A small-molecule ligand and the protein it binds are described below.
Small molecule (SMILES): CC(=O)N[C@@H]1[C@@H](O)[C@H](O)[C@@H](CO)O[C@H]1O

Sequence of chain 14.E:
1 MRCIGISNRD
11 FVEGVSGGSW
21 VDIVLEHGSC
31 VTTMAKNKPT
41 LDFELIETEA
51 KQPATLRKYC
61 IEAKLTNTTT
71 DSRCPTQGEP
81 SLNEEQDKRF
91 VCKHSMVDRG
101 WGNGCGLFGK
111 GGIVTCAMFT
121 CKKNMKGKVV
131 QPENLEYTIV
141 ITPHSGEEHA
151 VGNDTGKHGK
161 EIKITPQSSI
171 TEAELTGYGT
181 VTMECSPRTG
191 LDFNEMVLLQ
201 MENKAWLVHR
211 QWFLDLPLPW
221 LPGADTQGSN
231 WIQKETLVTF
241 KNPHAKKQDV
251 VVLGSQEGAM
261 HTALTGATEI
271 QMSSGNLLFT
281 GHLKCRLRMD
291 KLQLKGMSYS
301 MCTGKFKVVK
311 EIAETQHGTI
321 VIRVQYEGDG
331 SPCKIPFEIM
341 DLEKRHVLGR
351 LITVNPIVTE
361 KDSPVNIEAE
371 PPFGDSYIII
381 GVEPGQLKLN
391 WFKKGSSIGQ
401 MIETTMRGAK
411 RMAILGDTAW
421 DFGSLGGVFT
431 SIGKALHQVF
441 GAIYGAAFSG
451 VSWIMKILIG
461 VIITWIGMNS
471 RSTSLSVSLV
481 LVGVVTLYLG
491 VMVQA

Sequence of chain 14.G:
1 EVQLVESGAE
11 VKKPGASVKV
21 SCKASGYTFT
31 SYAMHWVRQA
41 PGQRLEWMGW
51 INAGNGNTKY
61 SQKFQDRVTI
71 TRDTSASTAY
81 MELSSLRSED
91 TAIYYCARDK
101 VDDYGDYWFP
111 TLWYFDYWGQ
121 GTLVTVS

Binding-site contacts:
Ligand atom C6 contacts residue ASP66 of chain 14.G at 4.2 Å.
Ligand atom C7 contacts residue ASN67 of chain 14.E at 3.6 Å.
Ligand atom O3 contacts residue GLN65 of chain 14.G at 3.2 Å.
Ligand atom C6 contacts residue TYR60 of chain 14.G at 3.8 Å (hydrophobic).
Ligand atom C4 contacts residue ASP66 of chain 14.G at 3.8 Å.
Ligand atom O7 contacts residue ASN67 of chain 14.E at 4.1 Å.
Ligand atom O7 contacts residue MET118 of chain 14.E at 3.9 Å.
Ligand atom O7 contacts residue ARG89 of chain 14.E at 4.0 Å.
Ligand atom O3 contacts residue ASP66 of chain 14.G at 3.8 Å.
Ligand atom C8 contacts residue GLN65 of chain 14.G at 3.5 Å.
Ligand atom C8 contacts residue ASN67 of chain 14.E at 3.6 Å.
Ligand atom C1 contacts residue GLN65 of chain 14.G at 3.7 Å.
Ligand atom C6 contacts residue GLN65 of chain 14.G at 4.1 Å.
Ligand atom C2 contacts residue ASN67 of chain 14.E at 2.5 Å.
Ligand atom O4 contacts residue ASP66 of chain 14.G at 4.2 Å.
Ligand atom C5 contacts residue ASN67 of chain 14.E at 3.6 Å.
Ligand atom C3 contacts residue GLN65 of chain 14.G at 4.1 Å.
Ligand atom C5 contacts residue TYR60 of chain 14.G at 4.2 Å (hydrophobic).
Ligand atom O5 contacts residue ASN67 of chain 14.E at 2.4 Å (h-bond).
Ligand atom C1 contacts residue ASN67 of chain 14.E at 1.4 Å.
Ligand atom C2 contacts residue GLN65 of chain 14.G at 3.4 Å.
Ligand atom C3 contacts residue ASP66 of chain 14.G at 4.3 Å.
Ligand atom O5 contacts residue TYR60 of chain 14.G at 3.5 Å.
Ligand atom N2 contacts residue ASN67 of chain 14.E at 3.1 Å (h-bond).
Ligand atom O6 contacts residue GLN65 of chain 14.G at 4.2 Å.
Ligand atom O5 contacts residue GLN65 of chain 14.G at 3.9 Å.
Ligand atom O3 contacts residue ASN67 of chain 14.E at 4.4 Å.
Ligand atom C3 contacts residue ASN67 of chain 14.E at 3.8 Å.
Ligand atom N2 contacts residue GLN65 of chain 14.G at 4.4 Å.
Ligand atom O6 contacts residue ASP66 of chain 14.G at 2.8 Å (salt-bridge).
Ligand atom C4 contacts residue ASN67 of chain 14.E at 4.2 Å.